Sequence of chain 1.A:
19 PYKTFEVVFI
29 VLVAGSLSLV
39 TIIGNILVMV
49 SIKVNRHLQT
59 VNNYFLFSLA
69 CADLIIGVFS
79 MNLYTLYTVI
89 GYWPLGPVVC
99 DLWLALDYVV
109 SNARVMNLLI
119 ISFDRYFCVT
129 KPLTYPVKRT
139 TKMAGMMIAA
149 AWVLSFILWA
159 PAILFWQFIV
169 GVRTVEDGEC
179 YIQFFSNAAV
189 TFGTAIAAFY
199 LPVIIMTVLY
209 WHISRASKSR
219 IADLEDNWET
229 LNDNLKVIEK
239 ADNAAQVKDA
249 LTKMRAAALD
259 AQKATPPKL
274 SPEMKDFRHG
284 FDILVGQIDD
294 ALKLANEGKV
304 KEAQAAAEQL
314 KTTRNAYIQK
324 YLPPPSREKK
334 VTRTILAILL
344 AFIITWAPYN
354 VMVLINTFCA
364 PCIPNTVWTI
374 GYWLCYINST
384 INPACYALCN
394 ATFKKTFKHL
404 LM

This small molecule binds to this protein.
Small molecule (SMILES): CCCN(CCC)C[C@@H]1CCCCN1CCNC(=O)N1c2ccccc2C(=O)Nc2cccnc21

Binding-site contacts:
Ligand atom C3 contacts residue ALA193 of chain 1.A at 3.7 Å (hydrophobic).
Ligand atom N contacts residue ASN353 of chain 1.A at 2.5 Å (h-bond).
Ligand atom C1 contacts residue ASN353 of chain 1.A at 3.4 Å.
Ligand atom C23 contacts residue TYR352 of chain 1.A at 3.6 Å (hydrophobic).
Ligand atom C20 contacts residue ASP105 of chain 1.A at 3.5 Å.
Ligand atom O contacts residue ASN353 of chain 1.A at 3.2 Å (h-bond).
Ligand atom C8 contacts residue SER109 of chain 1.A at 3.3 Å.
Ligand atom C12 contacts residue TYR106 of chain 1.A at 3.6 Å (hydrophobic).
Ligand atom C2 contacts residue ALA193 of chain 1.A at 3.6 Å (hydrophobic).
Ligand atom C2 contacts residue ASN353 of chain 1.A at 3.4 Å.
Ligand atom C20 contacts residue TYR379 of chain 1.A at 3.5 Å (hydrophobic).
Ligand atom C15 contacts residue TYR379 of chain 1.A at 3.8 Å (hydrophobic).
Ligand atom O1 contacts residue TYR106 of chain 1.A at 3.0 Å (h-bond).
Ligand atom C20 contacts residue TYR375 of chain 1.A at 3.5 Å (hydrophobic).
Ligand atom C21 contacts residue TYR375 of chain 1.A at 3.5 Å (hydrophobic).
Ligand atom C7 contacts residue SER109 of chain 1.A at 3.3 Å.
Ligand atom O contacts residue TRP349 of chain 1.A at 3.1 Å.
Ligand atom O contacts residue PHE197 of chain 1.A at 3.5 Å.
Ligand atom N5 contacts residue ASP105 of chain 1.A at 3.5 Å (salt-bridge).
Ligand atom C9 contacts residue VAL113 of chain 1.A at 3.7 Å (hydrophobic).
Ligand atom O1 contacts residue TYR352 of chain 1.A at 3.0 Å (h-bond).
Ligand atom C25 contacts residue LEU102 of chain 1.A at 3.7 Å (hydrophobic).
Ligand atom C10 contacts residue ALA196 of chain 1.A at 3.6 Å (hydrophobic).
Ligand atom N4 contacts residue ASP105 of chain 1.A at 3.5 Å (salt-bridge).
Ligand atom C16 contacts residue TRP349 of chain 1.A at 3.7 Å (hydrophobic).
Ligand atom C16 contacts residue CYS378 of chain 1.A at 3.6 Å (hydrophobic).
Ligand atom C26 contacts residue TRP101 of chain 1.A at 3.3 Å (hydrophobic).
Ligand atom C contacts residue ASN353 of chain 1.A at 3.2 Å.
Ligand atom C4 contacts residue THR192 of chain 1.A at 3.6 Å.
Ligand atom C16 contacts residue TYR379 of chain 1.A at 3.8 Å (hydrophobic).
Ligand atom C15 contacts residue ASP105 of chain 1.A at 3.2 Å.
Ligand atom N1 contacts residue TYR106 of chain 1.A at 3.5 Å (h-bond).
Ligand atom C17 contacts residue CYS378 of chain 1.A at 3.7 Å (hydrophobic).
Ligand atom N3 contacts residue SER109 of chain 1.A at 3.3 Å (h-bond).
Ligand atom C24 contacts residue ASP105 of chain 1.A at 3.2 Å.
Ligand atom C13 contacts residue SER109 of chain 1.A at 3.7 Å.
Ligand atom C8 contacts residue ASN110 of chain 1.A at 3.6 Å.
Ligand atom C26 contacts residue LEU102 of chain 1.A at 3.6 Å (hydrophobic).
Ligand atom C25 contacts residue ASP105 of chain 1.A at 3.2 Å.
Ligand atom C18 contacts residue TYR352 of chain 1.A at 3.6 Å (hydrophobic).